This small molecule binds to this protein.
Small molecule (SMILES): C[C@@H](Oc1cc[n+]([O-])c2ccccc12)c1cn(-c2ccc(Cl)cc2)nn1

Binding-site contacts:
Ligand atom C8 contacts residue TYR319 of chain 1.F at 4.1 Å (hydrophobic).
Ligand atom C21 contacts residue GLU290 of chain 1.H at 3.4 Å.
Ligand atom C12 contacts residue PRO289 of chain 1.H at 4.0 Å (hydrophobic).
Ligand atom C12 contacts residue VAL288 of chain 1.H at 3.7 Å (hydrophobic).
Ligand atom C1 contacts residue GLY266 of chain 1.H at 3.6 Å.
Ligand atom C6 contacts residue ALA127 of chain 1.H at 4.0 Å (hydrophobic).
Ligand atom C8 contacts residue IMP1 of chain 1.FA at 3.4 Å.
Ligand atom C16 contacts residue ALA127 of chain 1.H at 3.9 Å (hydrophobic).
Ligand atom C12 contacts residue GLU290 of chain 1.H at 3.8 Å.
Ligand atom C11 contacts residue MET271 of chain 1.H at 3.9 Å (hydrophobic).
Ligand atom C19 contacts residue PRO28 of chain 1.F at 4.0 Å (hydrophobic).
Ligand atom N3 contacts residue GLU290 of chain 1.H at 4.1 Å.
Ligand atom C7 contacts residue GLU290 of chain 1.H at 4.0 Å.
Ligand atom C3 contacts residue GLY266 of chain 1.H at 4.0 Å.
Ligand atom C20 contacts residue TYR319 of chain 1.F at 3.8 Å (hydrophobic).
Ligand atom C21 contacts residue ALA127 of chain 1.H at 4.0 Å (hydrophobic).
Ligand atom C12 contacts residue GLY266 of chain 1.H at 3.8 Å.
Ligand atom C15 contacts residue ALA127 of chain 1.H at 4.0 Å (hydrophobic).
Ligand atom C17 contacts residue ALA127 of chain 1.H at 4.0 Å (hydrophobic).
Ligand atom C3 contacts residue MET265 of chain 1.H at 3.5 Å (hydrophobic).
Ligand atom C2 contacts residue GLY266 of chain 1.H at 3.5 Å.
Ligand atom C7 contacts residue ALA127 of chain 1.H at 3.6 Å (hydrophobic).
Ligand atom C11 contacts residue GLY266 of chain 1.H at 4.1 Å.
Ligand atom O2 contacts residue MET265 of chain 1.H at 3.8 Å.
Ligand atom C8 contacts residue ALA127 of chain 1.H at 3.7 Å (hydrophobic).
Ligand atom C9 contacts residue ALA127 of chain 1.H at 3.9 Å (hydrophobic).
Ligand atom C21 contacts residue SER315 of chain 1.F at 3.7 Å.
Ligand atom CL1 contacts residue GLY318 of chain 1.F at 3.5 Å.
Ligand atom C20 contacts residue PRO28 of chain 1.F at 3.9 Å (hydrophobic).
Ligand atom C2 contacts residue MET265 of chain 1.H at 3.8 Å (hydrophobic).
Ligand atom CL1 contacts residue HIS128 of chain 1.H at 3.6 Å.
Ligand atom C7 contacts residue IMP1 of chain 1.FA at 3.8 Å.
Ligand atom C20 contacts residue SER315 of chain 1.F at 3.8 Å.
Ligand atom C15 contacts residue GLU290 of chain 1.H at 3.5 Å.
Ligand atom C12 contacts residue MET271 of chain 1.H at 3.6 Å (hydrophobic).
Ligand atom C8 contacts residue THR184 of chain 1.H at 3.9 Å.
Ligand atom C9 contacts residue IMP1 of chain 1.FA at 3.6 Å.
Ligand atom O1 contacts residue GLY266 of chain 1.H at 3.8 Å.
Ligand atom O1 contacts residue GLU290 of chain 1.H at 4.1 Å.
Ligand atom CL1 contacts residue TYR319 of chain 1.F at 3.7 Å.

Sequence of chain 1.H:
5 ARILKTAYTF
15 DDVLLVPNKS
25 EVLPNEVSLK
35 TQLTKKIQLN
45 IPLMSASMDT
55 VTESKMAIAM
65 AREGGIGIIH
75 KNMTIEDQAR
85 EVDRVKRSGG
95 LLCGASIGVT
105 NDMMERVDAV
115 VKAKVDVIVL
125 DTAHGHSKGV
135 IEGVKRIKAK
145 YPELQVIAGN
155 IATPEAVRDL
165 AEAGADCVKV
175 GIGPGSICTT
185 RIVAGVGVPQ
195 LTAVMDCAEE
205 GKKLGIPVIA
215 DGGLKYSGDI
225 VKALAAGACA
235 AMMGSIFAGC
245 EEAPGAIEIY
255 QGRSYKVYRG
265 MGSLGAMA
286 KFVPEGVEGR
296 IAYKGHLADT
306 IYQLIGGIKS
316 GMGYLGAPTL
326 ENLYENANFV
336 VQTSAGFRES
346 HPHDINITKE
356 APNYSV

Sequence of chain 1.F:
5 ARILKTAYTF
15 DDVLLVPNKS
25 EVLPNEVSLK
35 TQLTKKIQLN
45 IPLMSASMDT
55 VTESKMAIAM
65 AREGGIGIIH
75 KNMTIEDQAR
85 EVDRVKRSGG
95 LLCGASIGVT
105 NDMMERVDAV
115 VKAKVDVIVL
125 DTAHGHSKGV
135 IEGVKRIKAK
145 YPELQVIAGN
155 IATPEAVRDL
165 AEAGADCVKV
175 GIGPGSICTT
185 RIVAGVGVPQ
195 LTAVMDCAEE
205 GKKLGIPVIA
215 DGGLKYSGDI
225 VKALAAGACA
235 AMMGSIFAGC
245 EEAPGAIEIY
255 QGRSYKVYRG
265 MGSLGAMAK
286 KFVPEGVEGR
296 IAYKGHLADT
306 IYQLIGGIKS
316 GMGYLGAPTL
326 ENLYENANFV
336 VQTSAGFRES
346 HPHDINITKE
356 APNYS